Sequence of chain 2.A:
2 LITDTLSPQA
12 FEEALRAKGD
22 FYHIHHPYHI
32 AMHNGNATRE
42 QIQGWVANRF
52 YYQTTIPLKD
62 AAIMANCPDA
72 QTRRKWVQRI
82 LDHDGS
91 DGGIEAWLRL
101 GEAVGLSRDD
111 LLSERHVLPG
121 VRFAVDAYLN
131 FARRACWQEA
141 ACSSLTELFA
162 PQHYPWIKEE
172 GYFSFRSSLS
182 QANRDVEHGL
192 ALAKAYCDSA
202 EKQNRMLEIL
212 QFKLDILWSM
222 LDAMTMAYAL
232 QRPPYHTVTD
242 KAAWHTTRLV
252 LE

The protein below binds the small molecule below.
Small molecule (SMILES): O=C(O)[C@@H]1Cc2c(O)c(O)c3c(c2N1)[C@H](C(=O)O)C[C@H](C(=O)O)N3

Binding-site contacts:
Ligand atom O9B contacts residue TYR23 of chain 2.A at 2.7 Å (h-bond).
Ligand atom C3 contacts residue GLU147 of chain 2.A at 3.8 Å.
Ligand atom C2X contacts residue LYS60 of chain 2.A at 3.6 Å.
Ligand atom C3A contacts residue ILE57 of chain 2.A at 3.7 Å (hydrophobic).
Ligand atom O2A contacts residue TYR128 of chain 2.A at 3.9 Å.
Ligand atom O4 contacts residue HIS84 of chain 2.A at 3.3 Å.
Ligand atom O2B contacts residue SER144 of chain 2.A at 3.8 Å.
Ligand atom N1 contacts residue TYR53 of chain 2.A at 3.3 Å (h-bond).
Ligand atom C3 contacts residue ILE57 of chain 2.A at 3.7 Å (hydrophobic).
Ligand atom O7A contacts residue TYR23 of chain 2.A at 3.5 Å (h-bond).
Ligand atom O2B contacts residue TYR53 of chain 2.A at 3.9 Å.
Ligand atom O2B contacts residue LYS214 of chain 2.A at 2.9 Å (salt-bridge).
Ligand atom C6A contacts residue ARG50 of chain 2.A at 3.8 Å.
Ligand atom C1A contacts residue TYR53 of chain 2.A at 3.7 Å (hydrophobic).
Ligand atom C4 contacts residue ILE57 of chain 2.A at 3.8 Å (hydrophobic).
Ligand atom C2X contacts residue TYR128 of chain 2.A at 3.5 Å (hydrophobic).
Ligand atom O4 contacts residue ILE57 of chain 2.A at 3.8 Å.
Ligand atom O9A contacts residue THR146 of chain 2.A at 3.0 Å (h-bond).
Ligand atom O9A contacts residue LYS214 of chain 2.A at 3.2 Å.
Ligand atom C7 contacts residue ARG50 of chain 2.A at 3.3 Å.
Ligand atom C9 contacts residue TYR23 of chain 2.A at 3.8 Å (hydrophobic).
Ligand atom C8 contacts residue TYR23 of chain 2.A at 2.9 Å (hydrophobic).
Ligand atom O4 contacts residue ARG185 of chain 2.A at 3.1 Å (salt-bridge).
Ligand atom O9B contacts residue GLU147 of chain 2.A at 3.5 Å (salt-bridge).
Ligand atom C9 contacts residue TYR53 of chain 2.A at 3.9 Å (hydrophobic).
Ligand atom O2B contacts residue TYR128 of chain 2.A at 2.5 Å (h-bond).
Ligand atom N6 contacts residue ARG50 of chain 2.A at 3.0 Å (salt-bridge).
Ligand atom C9X contacts residue THR146 of chain 2.A at 3.3 Å.
Ligand atom O7A contacts residue HIS24 of chain 2.A at 3.2 Å.
Ligand atom O2A contacts residue LYS60 of chain 2.A at 2.8 Å (salt-bridge).
Ligand atom C2 contacts residue GLU147 of chain 2.A at 3.6 Å.
Ligand atom O2B contacts residue LYS60 of chain 2.A at 3.7 Å.
Ligand atom C7X contacts residue ARG50 of chain 2.A at 3.8 Å.
Ligand atom O9A contacts residue TYR53 of chain 2.A at 3.0 Å (h-bond).
Ligand atom O9B contacts residue THR146 of chain 2.A at 3.0 Å (h-bond).
Ligand atom C9X contacts residue TYR23 of chain 2.A at 3.6 Å (hydrophobic).
Ligand atom O5 contacts residue GLN54 of chain 2.A at 3.7 Å.
Ligand atom C4 contacts residue ARG185 of chain 2.A at 3.8 Å.
Ligand atom O7B contacts residue ARG50 of chain 2.A at 3.6 Å (salt-bridge).
Ligand atom C9X contacts residue TYR53 of chain 2.A at 3.9 Å (hydrophobic).